Sequence of chain 1.E:
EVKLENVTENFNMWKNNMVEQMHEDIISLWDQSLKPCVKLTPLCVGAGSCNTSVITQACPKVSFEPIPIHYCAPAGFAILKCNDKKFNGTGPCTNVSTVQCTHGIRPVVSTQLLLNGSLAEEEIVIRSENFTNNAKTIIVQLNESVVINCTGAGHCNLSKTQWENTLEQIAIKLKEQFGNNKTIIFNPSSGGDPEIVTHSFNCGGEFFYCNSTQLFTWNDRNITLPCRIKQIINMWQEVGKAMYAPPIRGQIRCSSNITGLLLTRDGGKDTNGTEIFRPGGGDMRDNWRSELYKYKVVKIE

Binding-site contacts:
Ligand atom C1 contacts residue ARG110 of chain 1.E at 3.8 Å.
Ligand atom C7 contacts residue CYS207 of chain 1.E at 3.9 Å (hydrophobic).
Ligand atom C3 contacts residue PRO70 of chain 1.E at 4.1 Å (hydrophobic).
Ligand atom C8 contacts residue VAL112 of chain 1.E at 4.0 Å (hydrophobic).
Ligand atom O6 contacts residue ARG110 of chain 1.E at 3.9 Å.
Ligand atom C5 contacts residue ARG110 of chain 1.E at 4.2 Å.
Ligand atom C8 contacts residue ASN120 of chain 1.E at 4.2 Å.
Ligand atom N2 contacts residue ASN120 of chain 1.E at 2.9 Å (h-bond).
Ligand atom C5 contacts residue ASN120 of chain 1.E at 3.7 Å.
Ligand atom O3 contacts residue SER267 of chain 1.E at 4.3 Å.
Ligand atom O7 contacts residue VAL112 of chain 1.E at 3.9 Å.
Ligand atom O7 contacts residue ASN206 of chain 1.E at 3.7 Å.
Ligand atom N2 contacts residue CYS266 of chain 1.E at 4.3 Å.
Ligand atom C5 contacts residue SER267 of chain 1.E at 3.9 Å.
Ligand atom O7 contacts residue CYS207 of chain 1.E at 3.9 Å.
Ligand atom C8 contacts residue PRO70 of chain 1.E at 4.2 Å (hydrophobic).
Ligand atom C3 contacts residue ASN120 of chain 1.E at 3.8 Å.
Ligand atom C3 contacts residue SER267 of chain 1.E at 3.3 Å.
Ligand atom C8 contacts residue CYS207 of chain 1.E at 4.3 Å (hydrophobic).
Ligand atom N2 contacts residue SER267 of chain 1.E at 3.7 Å.
Ligand atom C1 contacts residue ASN120 of chain 1.E at 1.4 Å.
Ligand atom C1 contacts residue SER267 of chain 1.E at 3.8 Å.
Ligand atom O3 contacts residue CYS207 of chain 1.E at 3.9 Å.
Ligand atom N2 contacts residue CYS207 of chain 1.E at 4.2 Å.
Ligand atom C2 contacts residue ASN120 of chain 1.E at 2.4 Å.
Ligand atom C2 contacts residue SER267 of chain 1.E at 3.8 Å.
Ligand atom C4 contacts residue SER267 of chain 1.E at 4.1 Å.
Ligand atom C2 contacts residue PRO70 of chain 1.E at 4.1 Å (hydrophobic).
Ligand atom O5 contacts residue ARG110 of chain 1.E at 3.1 Å (salt-bridge).
Ligand atom C7 contacts residue ASN120 of chain 1.E at 3.6 Å.
Ligand atom O7 contacts residue SER268 of chain 1.E at 3.9 Å.
Ligand atom O5 contacts residue ASN120 of chain 1.E at 2.4 Å (h-bond).
Ligand atom O3 contacts residue PRO70 of chain 1.E at 3.8 Å.
Ligand atom O7 contacts residue CYS266 of chain 1.E at 4.2 Å.
Ligand atom C4 contacts residue ASN120 of chain 1.E at 4.2 Å.
Ligand atom C7 contacts residue SER268 of chain 1.E at 4.0 Å.
Ligand atom C7 contacts residue VAL112 of chain 1.E at 4.0 Å (hydrophobic).
Ligand atom N2 contacts residue SER268 of chain 1.E at 3.4 Å (h-bond).
Ligand atom C4 contacts residue PRO70 of chain 1.E at 3.8 Å (hydrophobic).
Ligand atom C6 contacts residue ARG110 of chain 1.E at 4.1 Å.

A protein and the small-molecule ligand that binds it are described below.
Small molecule (SMILES): CC(=O)N[C@@H]1[C@@H](O)[C@H](O)[C@@H](CO)O[C@H]1O